Sequence of chain 1.HA:
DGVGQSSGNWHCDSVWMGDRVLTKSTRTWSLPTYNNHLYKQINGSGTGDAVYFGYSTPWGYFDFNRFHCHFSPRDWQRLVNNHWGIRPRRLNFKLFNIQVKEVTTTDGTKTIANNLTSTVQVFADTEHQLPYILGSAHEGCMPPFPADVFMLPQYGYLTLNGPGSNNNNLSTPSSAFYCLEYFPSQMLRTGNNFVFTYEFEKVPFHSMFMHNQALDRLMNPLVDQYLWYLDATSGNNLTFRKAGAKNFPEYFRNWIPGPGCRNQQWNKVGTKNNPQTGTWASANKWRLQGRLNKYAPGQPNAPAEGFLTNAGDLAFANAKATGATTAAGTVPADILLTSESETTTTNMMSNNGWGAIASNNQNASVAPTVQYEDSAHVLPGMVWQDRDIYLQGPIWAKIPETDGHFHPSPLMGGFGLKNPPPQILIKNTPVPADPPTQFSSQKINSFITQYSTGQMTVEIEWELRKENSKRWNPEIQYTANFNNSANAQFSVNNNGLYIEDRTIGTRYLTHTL

This small molecule binds to this protein.
Small molecule (SMILES): Nc1ncnc2c1ncn2[C@H]1C[C@H](O)[C@@H](COP(=O)(O)O)O1

Binding-site contacts:
Ligand atom N6 contacts residue PRO408 of chain 1.FA at 4.0 Å.
Ligand atom C2 contacts residue PRO408 of chain 1.FA at 4.0 Å (hydrophobic).
Ligand atom N7 contacts residue SER409 of chain 1.FA at 3.2 Å (h-bond).
Ligand atom N6 contacts residue GLY416 of chain 1.FA at 3.7 Å.
Ligand atom C6 contacts residue SER409 of chain 1.FA at 3.8 Å.
Ligand atom N9 contacts residue HIS407 of chain 1.FA at 4.4 Å.
Ligand atom N3 contacts residue PRO408 of chain 1.FA at 3.6 Å.
Ligand atom C6 contacts residue GLY416 of chain 1.FA at 4.2 Å.
Ligand atom C2' contacts residue PRO408 of chain 1.FA at 4.3 Å (hydrophobic).
Ligand atom N7 contacts residue HIS407 of chain 1.FA at 3.8 Å.
Ligand atom C2' contacts residue HIS407 of chain 1.FA at 4.0 Å.
Ligand atom N6 contacts residue GLY414 of chain 1.FA at 4.4 Å.
Ligand atom C4 contacts residue PRO408 of chain 1.FA at 3.9 Å (hydrophobic).
Ligand atom C1' contacts residue PRO408 of chain 1.FA at 3.9 Å (hydrophobic).
Ligand atom N9 contacts residue PRO408 of chain 1.FA at 3.8 Å.
Ligand atom C6 contacts residue PRO408 of chain 1.FA at 3.8 Å (hydrophobic).
Ligand atom N6 contacts residue PRO204 of chain 1.FA at 4.4 Å.
Ligand atom O2P contacts residue ASP403 of chain 1.HA at 3.9 Å.
Ligand atom N7 contacts residue PRO204 of chain 1.FA at 4.1 Å.
Ligand atom N6 contacts residue PHE415 of chain 1.FA at 4.4 Å.
Ligand atom C5 contacts residue SER409 of chain 1.FA at 3.7 Å.
Ligand atom O2P contacts residue GLY404 of chain 1.HA at 4.2 Å.
Ligand atom C8 contacts residue PRO408 of chain 1.FA at 4.4 Å (hydrophobic).
Ligand atom N6 contacts residue SER409 of chain 1.FA at 3.3 Å (h-bond).
Ligand atom C5 contacts residue PRO204 of chain 1.FA at 4.1 Å (hydrophobic).
Ligand atom C8 contacts residue SER409 of chain 1.FA at 4.2 Å.
Ligand atom C2 contacts residue GLY416 of chain 1.FA at 3.6 Å.
Ligand atom C8 contacts residue HIS407 of chain 1.FA at 3.4 Å.
Ligand atom C2 contacts residue ILE399 of chain 1.FA at 4.3 Å (hydrophobic).
Ligand atom N1 contacts residue PRO408 of chain 1.FA at 3.8 Å.
Ligand atom O2P contacts residue HIS407 of chain 1.FA at 4.1 Å.
Ligand atom O1P contacts residue HIS405 of chain 1.HA at 3.9 Å.
Ligand atom C5 contacts residue PRO408 of chain 1.FA at 4.2 Å (hydrophobic).
Ligand atom C6 contacts residue PRO204 of chain 1.FA at 4.3 Å (hydrophobic).
Ligand atom N1 contacts residue GLY416 of chain 1.FA at 3.1 Å (h-bond).

Sequence of chain 1.FA:
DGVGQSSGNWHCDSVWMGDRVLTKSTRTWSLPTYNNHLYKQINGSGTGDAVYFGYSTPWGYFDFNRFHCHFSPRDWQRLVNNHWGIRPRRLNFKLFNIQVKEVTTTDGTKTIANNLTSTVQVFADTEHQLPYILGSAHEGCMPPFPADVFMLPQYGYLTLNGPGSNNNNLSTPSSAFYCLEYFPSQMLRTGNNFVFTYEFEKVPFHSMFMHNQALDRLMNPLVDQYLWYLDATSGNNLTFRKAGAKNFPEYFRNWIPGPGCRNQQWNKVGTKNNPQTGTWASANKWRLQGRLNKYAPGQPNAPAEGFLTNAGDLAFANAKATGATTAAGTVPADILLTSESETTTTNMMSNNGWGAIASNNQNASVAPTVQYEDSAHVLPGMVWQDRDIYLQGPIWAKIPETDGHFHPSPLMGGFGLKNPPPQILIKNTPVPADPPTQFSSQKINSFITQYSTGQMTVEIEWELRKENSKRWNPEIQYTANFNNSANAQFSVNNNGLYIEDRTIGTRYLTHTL